Binding-site contacts:
Ligand atom N1 contacts residue PHE159 of chain 4.A at 3.6 Å.
Ligand atom OD1 contacts residue PHE159 of chain 4.A at 4.0 Å.
Ligand atom C4 contacts residue ASN254 of chain 4.A at 4.0 Å.
Ligand atom OD2 contacts residue ASN254 of chain 4.A at 3.9 Å.
Ligand atom N1 contacts residue GLN228 of chain 4.A at 3.0 Å (h-bond).
Ligand atom OD1 contacts residue ALA56 of chain 3.A at 4.0 Å.
Ligand atom C5 contacts residue THR57 of chain 3.A at 3.7 Å.
Ligand atom O6 contacts residue TYR8 of chain 3.A at 3.7 Å.
Ligand atom C6 contacts residue GLN228 of chain 4.A at 3.8 Å.
Ligand atom OD1 contacts residue ASP58 of chain 3.A at 3.7 Å.
Ligand atom C2 contacts residue ARG176 of chain 4.A at 3.6 Å.
Ligand atom N5 contacts residue ALA56 of chain 3.A at 3.3 Å.
Ligand atom N3 contacts residue ARG176 of chain 4.A at 3.1 Å (salt-bridge).
Ligand atom C2 contacts residue GLN228 of chain 4.A at 3.9 Å.
Ligand atom C4 contacts residue PHE159 of chain 4.A at 3.4 Å (hydrophobic).
Ligand atom OD1 contacts residue LEU170 of chain 4.A at 3.7 Å.
Ligand atom C6 contacts residue THR57 of chain 3.A at 4.0 Å.
Ligand atom C2 contacts residue PHE159 of chain 4.A at 3.6 Å (hydrophobic).
Ligand atom O2 contacts residue SER226 of chain 4.A at 3.6 Å.
Ligand atom N4 contacts residue ARG176 of chain 4.A at 4.0 Å.
Ligand atom C2 contacts residue ASN254 of chain 4.A at 4.0 Å.
Ligand atom N5 contacts residue PHE159 of chain 4.A at 3.9 Å.
Ligand atom N4 contacts residue PHE159 of chain 4.A at 3.6 Å.
Ligand atom O6 contacts residue THR57 of chain 3.A at 3.6 Å.
Ligand atom C4 contacts residue ARG176 of chain 4.A at 3.9 Å.
Ligand atom N3 contacts residue PHE159 of chain 4.A at 3.8 Å.
Ligand atom C5 contacts residue PHE159 of chain 4.A at 3.5 Å (hydrophobic).
Ligand atom N5 contacts residue THR57 of chain 3.A at 2.4 Å (h-bond).
Ligand atom O2 contacts residue PHE159 of chain 4.A at 3.8 Å.
Ligand atom O6 contacts residue GLN228 of chain 4.A at 3.0 Å (h-bond).
Ligand atom O2 contacts residue GLN228 of chain 4.A at 3.8 Å.
Ligand atom O2 contacts residue VAL227 of chain 4.A at 2.9 Å (h-bond).
Ligand atom C6 contacts residue PHE159 of chain 4.A at 3.5 Å (hydrophobic).
Ligand atom OD1 contacts residue THR57 of chain 3.A at 3.1 Å (h-bond).
Ligand atom O2 contacts residue ARG176 of chain 4.A at 2.9 Å (salt-bridge).
Ligand atom OD2 contacts residue ARG176 of chain 4.A at 3.1 Å (salt-bridge).
Ligand atom O6 contacts residue ILE54 of chain 3.A at 3.5 Å.
Ligand atom OD2 contacts residue PHE159 of chain 4.A at 4.0 Å.
Ligand atom N4 contacts residue THR57 of chain 3.A at 3.8 Å.
Ligand atom N3 contacts residue ASN254 of chain 4.A at 3.4 Å (h-bond).

Sequence of chain 4.A:
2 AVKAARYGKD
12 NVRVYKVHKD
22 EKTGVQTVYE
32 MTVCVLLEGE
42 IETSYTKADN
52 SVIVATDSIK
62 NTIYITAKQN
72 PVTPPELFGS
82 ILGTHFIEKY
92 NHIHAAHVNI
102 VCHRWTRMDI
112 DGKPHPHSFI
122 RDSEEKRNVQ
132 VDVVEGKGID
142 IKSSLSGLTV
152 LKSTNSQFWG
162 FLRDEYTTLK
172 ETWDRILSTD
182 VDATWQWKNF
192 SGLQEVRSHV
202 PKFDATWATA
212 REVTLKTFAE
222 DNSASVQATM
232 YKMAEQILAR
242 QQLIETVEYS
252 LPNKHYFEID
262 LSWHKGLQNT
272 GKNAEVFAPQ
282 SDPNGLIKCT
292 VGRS

Sequence of chain 3.A:
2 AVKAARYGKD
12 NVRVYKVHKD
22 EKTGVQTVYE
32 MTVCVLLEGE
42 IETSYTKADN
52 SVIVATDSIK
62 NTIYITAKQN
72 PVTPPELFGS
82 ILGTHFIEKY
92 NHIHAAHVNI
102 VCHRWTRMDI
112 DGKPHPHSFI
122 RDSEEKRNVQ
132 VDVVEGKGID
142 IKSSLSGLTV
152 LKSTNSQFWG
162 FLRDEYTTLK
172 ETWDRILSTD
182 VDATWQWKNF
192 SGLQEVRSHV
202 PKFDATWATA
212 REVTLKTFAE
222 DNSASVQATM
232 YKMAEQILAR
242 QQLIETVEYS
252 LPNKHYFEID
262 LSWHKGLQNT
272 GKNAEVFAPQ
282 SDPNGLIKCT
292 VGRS

The protein below binds the small molecule below.
Small molecule (SMILES): Nc1c([N+](=O)[O-])[nH]c(=O)[nH]c1=O